The protein below binds the small molecule below.
Small molecule (SMILES): CC(=O)N[C@@H]1[C@@H](O)[C@H](O)[C@@H](CO)O[C@H]1O

Sequence of chain 1.B:
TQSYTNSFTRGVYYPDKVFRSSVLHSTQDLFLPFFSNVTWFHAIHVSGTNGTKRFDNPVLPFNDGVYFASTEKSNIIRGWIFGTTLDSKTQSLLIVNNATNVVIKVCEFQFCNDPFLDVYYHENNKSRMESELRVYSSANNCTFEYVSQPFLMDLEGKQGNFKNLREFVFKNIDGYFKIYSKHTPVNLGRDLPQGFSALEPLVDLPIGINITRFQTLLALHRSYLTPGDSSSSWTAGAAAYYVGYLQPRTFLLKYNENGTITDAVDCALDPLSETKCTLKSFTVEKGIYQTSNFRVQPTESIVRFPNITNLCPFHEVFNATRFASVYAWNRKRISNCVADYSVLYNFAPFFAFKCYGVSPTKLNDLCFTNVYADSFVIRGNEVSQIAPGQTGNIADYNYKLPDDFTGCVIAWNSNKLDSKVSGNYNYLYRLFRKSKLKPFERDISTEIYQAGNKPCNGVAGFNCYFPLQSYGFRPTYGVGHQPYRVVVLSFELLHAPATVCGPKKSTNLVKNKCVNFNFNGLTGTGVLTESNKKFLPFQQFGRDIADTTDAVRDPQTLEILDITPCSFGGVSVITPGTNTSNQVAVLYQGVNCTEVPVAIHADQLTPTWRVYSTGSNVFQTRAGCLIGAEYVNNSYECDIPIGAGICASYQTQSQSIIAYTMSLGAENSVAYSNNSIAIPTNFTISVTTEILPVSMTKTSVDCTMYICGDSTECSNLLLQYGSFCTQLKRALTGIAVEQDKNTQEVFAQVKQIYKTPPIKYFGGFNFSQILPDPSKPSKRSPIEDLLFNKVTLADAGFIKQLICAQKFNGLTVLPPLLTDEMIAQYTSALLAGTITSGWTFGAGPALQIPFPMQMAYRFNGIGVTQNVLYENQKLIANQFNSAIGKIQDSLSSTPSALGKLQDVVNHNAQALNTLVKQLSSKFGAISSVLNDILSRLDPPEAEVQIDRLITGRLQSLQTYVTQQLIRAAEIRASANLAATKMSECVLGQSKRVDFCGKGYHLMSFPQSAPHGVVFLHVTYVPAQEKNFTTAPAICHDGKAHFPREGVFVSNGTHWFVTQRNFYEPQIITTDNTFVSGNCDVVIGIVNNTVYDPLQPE

Sequence of chain 1.C:
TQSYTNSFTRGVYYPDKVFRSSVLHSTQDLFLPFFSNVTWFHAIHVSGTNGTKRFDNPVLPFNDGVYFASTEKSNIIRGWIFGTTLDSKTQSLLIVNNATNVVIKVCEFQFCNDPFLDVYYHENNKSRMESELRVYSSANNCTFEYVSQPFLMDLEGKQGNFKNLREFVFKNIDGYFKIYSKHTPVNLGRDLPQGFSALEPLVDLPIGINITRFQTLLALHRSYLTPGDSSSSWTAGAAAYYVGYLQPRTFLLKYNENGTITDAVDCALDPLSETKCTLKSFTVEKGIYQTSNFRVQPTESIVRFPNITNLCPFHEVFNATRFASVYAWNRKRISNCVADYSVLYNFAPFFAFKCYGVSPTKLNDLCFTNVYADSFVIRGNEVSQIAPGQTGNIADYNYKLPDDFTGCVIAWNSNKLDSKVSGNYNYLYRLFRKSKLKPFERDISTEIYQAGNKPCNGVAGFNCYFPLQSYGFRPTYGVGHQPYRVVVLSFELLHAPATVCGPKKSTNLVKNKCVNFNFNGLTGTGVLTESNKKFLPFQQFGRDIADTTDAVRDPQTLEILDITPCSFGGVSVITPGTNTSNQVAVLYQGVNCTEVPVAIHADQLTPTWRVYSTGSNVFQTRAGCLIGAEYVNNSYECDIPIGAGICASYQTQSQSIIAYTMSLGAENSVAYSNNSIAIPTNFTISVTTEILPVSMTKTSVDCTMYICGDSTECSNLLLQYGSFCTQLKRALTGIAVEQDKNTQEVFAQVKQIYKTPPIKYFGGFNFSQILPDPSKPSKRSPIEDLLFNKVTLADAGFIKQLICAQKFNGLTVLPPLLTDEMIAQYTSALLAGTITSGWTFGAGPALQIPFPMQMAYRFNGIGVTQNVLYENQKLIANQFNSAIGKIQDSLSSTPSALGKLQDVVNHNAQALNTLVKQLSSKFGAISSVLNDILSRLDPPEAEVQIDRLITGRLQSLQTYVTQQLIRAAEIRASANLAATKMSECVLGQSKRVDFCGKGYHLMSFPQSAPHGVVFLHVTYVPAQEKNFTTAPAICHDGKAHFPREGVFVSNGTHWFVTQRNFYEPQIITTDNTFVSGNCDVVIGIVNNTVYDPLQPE

Binding-site contacts:
Ligand atom C6 contacts residue TYR793 of chain 1.C at 4.0 Å (hydrophobic).
Ligand atom C3 contacts residue ASN706 of chain 1.B at 3.8 Å.
Ligand atom O7 contacts residue ASN706 of chain 1.B at 4.4 Å.
Ligand atom O5 contacts residue ASN706 of chain 1.B at 2.4 Å (h-bond).
Ligand atom C4 contacts residue ASN706 of chain 1.B at 4.2 Å.
Ligand atom C1 contacts residue ASN706 of chain 1.B at 1.4 Å.
Ligand atom N2 contacts residue ASN706 of chain 1.B at 2.9 Å (h-bond).
Ligand atom O5 contacts residue TYR793 of chain 1.C at 4.0 Å.
Ligand atom C7 contacts residue ASN706 of chain 1.B at 3.9 Å.
Ligand atom C8 contacts residue SER705 of chain 1.B at 4.0 Å.
Ligand atom C2 contacts residue ASN706 of chain 1.B at 2.5 Å.
Ligand atom C5 contacts residue TYR793 of chain 1.C at 3.6 Å (hydrophobic).
Ligand atom C1 contacts residue TYR793 of chain 1.C at 4.2 Å (hydrophobic).
Ligand atom C5 contacts residue ASN706 of chain 1.B at 3.7 Å.